Sequence of chain 2.C:
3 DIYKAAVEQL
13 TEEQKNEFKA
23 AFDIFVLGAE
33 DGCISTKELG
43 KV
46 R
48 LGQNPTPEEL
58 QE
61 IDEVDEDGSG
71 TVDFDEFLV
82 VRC

Sequence of chain 2.D:
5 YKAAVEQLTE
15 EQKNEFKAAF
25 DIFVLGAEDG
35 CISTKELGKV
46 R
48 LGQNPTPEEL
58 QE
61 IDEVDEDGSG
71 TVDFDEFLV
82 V

The small molecule below binds the protein below.
Small molecule (SMILES): C[C@H](CCC(=O)O)[C@H]1CC[C@H]2[C@@H]3CC[C@@H]4C[C@H](O)CC[C@]4(C)[C@H]3C[C@H](O)[C@]12C

Sequence of chain 1.B:
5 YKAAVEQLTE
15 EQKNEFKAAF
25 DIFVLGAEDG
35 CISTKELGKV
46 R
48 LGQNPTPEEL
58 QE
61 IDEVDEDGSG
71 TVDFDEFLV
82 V

Binding-site contacts:
Ligand atom C21 contacts residue LYS17 of chain 2.D at 3.9 Å.
Ligand atom C20 contacts residue ALA8 of chain 1.B at 4.2 Å (hydrophobic).
Ligand atom C20 contacts residue TYR5 of chain 1.B at 4.1 Å (hydrophobic).
Ligand atom C6 contacts residue VAL82 of chain 2.C at 3.7 Å (hydrophobic).
Ligand atom C23 contacts residue CD1 of chain 3.Z at 3.2 Å.
Ligand atom C3 contacts residue PHE24 of chain 2.D at 3.8 Å (hydrophobic).
Ligand atom C5 contacts residue VAL82 of chain 2.C at 3.5 Å (hydrophobic).
Ligand atom O4 contacts residue CD1 of chain 3.Z at 2.6 Å.
Ligand atom O3 contacts residue CD1 of chain 3.Z at 3.9 Å.
Ligand atom C8 contacts residue LYS21 of chain 2.D at 3.8 Å.
Ligand atom C14 contacts residue TYR5 of chain 1.B at 3.8 Å (hydrophobic).
Ligand atom C22 contacts residue CD1 of chain 3.Z at 3.9 Å.
Ligand atom C18 contacts residue PHE20 of chain 2.D at 4.2 Å (hydrophobic).
Ligand atom C7 contacts residue PHE24 of chain 2.D at 3.7 Å (hydrophobic).
Ligand atom C2 contacts residue LYS21 of chain 2.D at 4.0 Å.
Ligand atom O3 contacts residue GLU59 of chain 3.C at 3.8 Å.
Ligand atom C18 contacts residue TYR5 of chain 1.B at 3.7 Å (hydrophobic).
Ligand atom C15 contacts residue PHE20 of chain 2.D at 4.2 Å (hydrophobic).
Ligand atom O2 contacts residue PHE24 of chain 2.D at 4.1 Å.
Ligand atom C4 contacts residue TYR5 of chain 1.B at 4.2 Å (hydrophobic).
Ligand atom C4 contacts residue VAL82 of chain 2.C at 4.4 Å (hydrophobic).
Ligand atom C7 contacts residue LYS21 of chain 2.D at 3.7 Å.
Ligand atom C21 contacts residue VAL9 of chain 2.D at 4.4 Å (hydrophobic).
Ligand atom O4 contacts residue GLU59 of chain 3.C at 2.9 Å (salt-bridge).
Ligand atom C8 contacts residue PHE20 of chain 2.D at 3.7 Å (hydrophobic).
Ligand atom C15 contacts residue LYS17 of chain 2.D at 4.4 Å.
Ligand atom C16 contacts residue LYS17 of chain 2.D at 4.0 Å.
Ligand atom O4 contacts residue GLU10 of chain 2.D at 3.9 Å.
Ligand atom C1 contacts residue PHE24 of chain 2.D at 3.7 Å (hydrophobic).
Ligand atom C18 contacts residue VAL82 of chain 2.C at 4.1 Å (hydrophobic).
Ligand atom O3 contacts residue LYS17 of chain 2.D at 3.6 Å.
Ligand atom C23 contacts residue GLU59 of chain 3.C at 3.7 Å.
Ligand atom C1 contacts residue VAL82 of chain 2.C at 3.8 Å (hydrophobic).
Ligand atom C19 contacts residue VAL9 of chain 2.D at 4.4 Å (hydrophobic).
Ligand atom C9 contacts residue PHE20 of chain 2.D at 3.9 Å (hydrophobic).
Ligand atom C5 contacts residue TYR5 of chain 1.B at 3.5 Å (hydrophobic).
Ligand atom C24 contacts residue VAL9 of chain 2.D at 4.3 Å (hydrophobic).
Ligand atom C7 contacts residue PHE20 of chain 2.D at 3.9 Å (hydrophobic).
Ligand atom C2 contacts residue PHE24 of chain 2.D at 3.6 Å (hydrophobic).
Ligand atom O2 contacts residue VAL82 of chain 2.C at 4.3 Å.

Sequence of chain 3.C:
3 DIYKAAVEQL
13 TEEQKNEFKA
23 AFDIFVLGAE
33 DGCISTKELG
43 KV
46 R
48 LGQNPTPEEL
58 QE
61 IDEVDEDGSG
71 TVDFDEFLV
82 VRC